A small-molecule ligand and the protein it binds are described below.
Small molecule (SMILES): C[C@@H]1O[C@@H](O[C@H]2[C@H](O)[C@@H](CO)OC[C@@H]2O)[C@@H](O)[C@H](O)[C@@H]1O

Sequence of chain 2.B:
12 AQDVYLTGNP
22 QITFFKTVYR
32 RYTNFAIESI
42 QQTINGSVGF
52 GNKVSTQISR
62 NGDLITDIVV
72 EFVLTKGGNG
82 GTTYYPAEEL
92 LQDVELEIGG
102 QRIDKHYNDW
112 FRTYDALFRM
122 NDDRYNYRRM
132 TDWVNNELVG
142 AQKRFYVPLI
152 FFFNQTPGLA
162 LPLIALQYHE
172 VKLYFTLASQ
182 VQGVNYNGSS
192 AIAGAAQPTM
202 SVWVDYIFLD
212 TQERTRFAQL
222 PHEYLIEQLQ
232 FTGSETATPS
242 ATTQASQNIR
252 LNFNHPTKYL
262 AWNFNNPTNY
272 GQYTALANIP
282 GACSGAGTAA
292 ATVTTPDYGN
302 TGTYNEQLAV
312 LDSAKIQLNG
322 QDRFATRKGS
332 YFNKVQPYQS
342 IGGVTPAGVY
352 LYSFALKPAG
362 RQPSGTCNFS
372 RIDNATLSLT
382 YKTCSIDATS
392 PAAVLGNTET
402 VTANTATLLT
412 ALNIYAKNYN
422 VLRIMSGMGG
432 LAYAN

Binding-site contacts:
Ligand atom O5 contacts residue ASP388 of chain 2.B at 4.1 Å.
Ligand atom O5 contacts residue ASN405 of chain 2.B at 2.3 Å (h-bond).
Ligand atom C6 contacts residue ASP388 of chain 2.B at 3.1 Å.
Ligand atom C3 contacts residue ASN405 of chain 2.B at 3.7 Å.
Ligand atom O4 contacts residue THR390 of chain 2.B at 4.3 Å.
Ligand atom C5 contacts residue ASP388 of chain 2.B at 3.3 Å.
Ligand atom C5 contacts residue ASN405 of chain 2.B at 3.6 Å.
Ligand atom C4 contacts residue ASP388 of chain 2.B at 4.5 Å.
Ligand atom O4 contacts residue ASP388 of chain 2.B at 4.3 Å.
Ligand atom C2 contacts residue ASN405 of chain 2.B at 2.4 Å.
Ligand atom O2 contacts residue ASN405 of chain 2.B at 2.8 Å (h-bond).
Ligand atom C6 contacts residue GLA8 of chain 2.G at 3.4 Å.
Ligand atom C4 contacts residue ASN405 of chain 2.B at 4.2 Å.
Ligand atom O2 contacts residue THR406 of chain 2.B at 4.4 Å.
Ligand atom C1 contacts residue ASN405 of chain 2.B at 1.5 Å.